Binding-site contacts:
Ligand atom C4 contacts residue ARG244 of chain 1.A at 3.3 Å.
Ligand atom C5 contacts residue ARG244 of chain 1.A at 4.0 Å.
Ligand atom C1 contacts residue ARG244 of chain 1.A at 4.3 Å.
Ligand atom C4 contacts residue ASP249 of chain 1.A at 3.8 Å.
Ligand atom C1 contacts residue GLY245 of chain 1.A at 4.1 Å.
Ligand atom C2 contacts residue ARG244 of chain 1.A at 3.8 Å.
Ligand atom O2 contacts residue VAL248 of chain 1.A at 3.8 Å.
Ligand atom O4 contacts residue GLY243 of chain 1.A at 3.3 Å.
Ligand atom O3 contacts residue PHE247 of chain 1.A at 2.9 Å (h-bond).
Ligand atom C6 contacts residue ARG244 of chain 1.A at 3.8 Å.
Ligand atom O5 contacts residue ARG244 of chain 1.A at 3.8 Å.
Ligand atom C6 contacts residue GLY245 of chain 1.A at 4.0 Å.
Ligand atom O2 contacts residue PHE247 of chain 1.A at 4.0 Å.
Ligand atom C2 contacts residue GLY245 of chain 1.A at 4.2 Å.
Ligand atom C2 contacts residue PHE247 of chain 1.A at 3.7 Å (hydrophobic).
Ligand atom C3 contacts residue ARG244 of chain 1.A at 4.0 Å.
Ligand atom O4 contacts residue ASP249 of chain 1.A at 2.7 Å (salt-bridge).
Ligand atom O3 contacts residue ARG244 of chain 1.A at 4.1 Å.
Ligand atom C5 contacts residue GLY245 of chain 1.A at 4.4 Å.
Ligand atom C6 contacts residue GLY243 of chain 1.A at 3.7 Å.
Ligand atom C4 contacts residue GLY243 of chain 1.A at 4.1 Å.
Ligand atom C4 contacts residue PHE247 of chain 1.A at 4.1 Å (hydrophobic).
Ligand atom O5 contacts residue GLY245 of chain 1.A at 3.6 Å.
Ligand atom C3 contacts residue ASP249 of chain 1.A at 4.1 Å.
Ligand atom C3 contacts residue PHE247 of chain 1.A at 3.8 Å (hydrophobic).
Ligand atom C2 contacts residue VAL248 of chain 1.A at 4.5 Å (hydrophobic).
Ligand atom O3 contacts residue ASP249 of chain 1.A at 2.8 Å (salt-bridge).
Ligand atom O4 contacts residue ARG244 of chain 1.A at 3.8 Å.
Ligand atom O3 contacts residue VAL248 of chain 1.A at 3.6 Å.

Sequence of chain 1.A:
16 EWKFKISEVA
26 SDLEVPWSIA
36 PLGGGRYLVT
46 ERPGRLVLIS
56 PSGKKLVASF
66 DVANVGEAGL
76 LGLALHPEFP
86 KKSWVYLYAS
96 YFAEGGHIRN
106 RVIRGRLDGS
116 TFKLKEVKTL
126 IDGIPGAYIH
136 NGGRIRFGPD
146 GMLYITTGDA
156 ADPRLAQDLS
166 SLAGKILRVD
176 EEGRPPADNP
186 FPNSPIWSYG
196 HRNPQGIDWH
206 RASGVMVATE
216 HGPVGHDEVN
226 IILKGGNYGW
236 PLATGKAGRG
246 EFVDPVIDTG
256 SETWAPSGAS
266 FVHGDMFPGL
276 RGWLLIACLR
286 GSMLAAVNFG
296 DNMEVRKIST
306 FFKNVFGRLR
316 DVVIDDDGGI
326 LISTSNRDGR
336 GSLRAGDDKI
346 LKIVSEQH

A small-molecule ligand and the protein it binds are described below.
Small molecule (SMILES): OC[C@H]1O[C@H](O[C@H]2O[C@H](CO)[C@@H](O)[C@H](O)[C@H]2O)[C@H](O)[C@@H](O)[C@@H]1O